Sequence of chain 1.A:
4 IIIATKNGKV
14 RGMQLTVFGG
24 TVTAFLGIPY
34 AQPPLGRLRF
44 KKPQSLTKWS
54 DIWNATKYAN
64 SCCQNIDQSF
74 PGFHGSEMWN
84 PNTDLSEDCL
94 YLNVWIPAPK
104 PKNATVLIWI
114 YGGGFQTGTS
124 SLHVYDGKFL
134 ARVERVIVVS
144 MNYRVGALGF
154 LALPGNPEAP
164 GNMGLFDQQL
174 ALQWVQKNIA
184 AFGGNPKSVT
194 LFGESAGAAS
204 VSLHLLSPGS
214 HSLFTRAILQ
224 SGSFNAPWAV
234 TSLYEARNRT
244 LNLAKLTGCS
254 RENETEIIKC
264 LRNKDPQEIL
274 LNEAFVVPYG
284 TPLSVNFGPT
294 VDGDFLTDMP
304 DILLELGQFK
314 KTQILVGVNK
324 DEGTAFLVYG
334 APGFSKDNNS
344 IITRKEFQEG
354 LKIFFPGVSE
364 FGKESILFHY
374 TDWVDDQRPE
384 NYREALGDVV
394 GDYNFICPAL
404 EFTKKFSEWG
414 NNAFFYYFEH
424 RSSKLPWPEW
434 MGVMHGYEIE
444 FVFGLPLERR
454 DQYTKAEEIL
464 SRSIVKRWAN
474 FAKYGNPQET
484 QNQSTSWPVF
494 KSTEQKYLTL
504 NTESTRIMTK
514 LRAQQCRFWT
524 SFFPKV

Binding-site contacts:
Ligand atom C7 contacts residue THR258 of chain 1.A at 4.4 Å.
Ligand atom C8 contacts residue GLU259 of chain 1.A at 3.9 Å.
Ligand atom C7 contacts residue ASN256 of chain 1.A at 4.2 Å.
Ligand atom O7 contacts residue THR258 of chain 1.A at 3.9 Å.
Ligand atom C4 contacts residue ASN256 of chain 1.A at 4.2 Å.
Ligand atom C5 contacts residue ASN256 of chain 1.A at 3.6 Å.
Ligand atom C3 contacts residue ASN256 of chain 1.A at 3.9 Å.
Ligand atom C1 contacts residue ASN256 of chain 1.A at 1.4 Å.
Ligand atom C1 contacts residue THR258 of chain 1.A at 4.3 Å.
Ligand atom O5 contacts residue ASN256 of chain 1.A at 2.3 Å (h-bond).
Ligand atom C2 contacts residue ASN256 of chain 1.A at 2.6 Å.
Ligand atom N2 contacts residue GLU259 of chain 1.A at 4.3 Å.
Ligand atom N2 contacts residue ASN256 of chain 1.A at 3.1 Å (h-bond).
Ligand atom C7 contacts residue GLU259 of chain 1.A at 4.3 Å.
Ligand atom N2 contacts residue THR258 of chain 1.A at 4.3 Å.
Ligand atom C2 contacts residue THR258 of chain 1.A at 3.7 Å.

The protein below binds the small molecule below.
Small molecule (SMILES): CC(=O)N[C@@H]1[C@@H](O)[C@H](O)[C@@H](CO)O[C@H]1O